Binding-site contacts:
Ligand atom O1 contacts residue THR12 of chain 3.A at 3.1 Å.
Ligand atom O2 contacts residue FE1 of chain 3.Q at 2.0 Å.
Ligand atom O2 contacts residue HIS160 of chain 3.E at 2.6 Å (h-bond).
Ligand atom O3 contacts residue FE1 of chain 3.Q at 2.9 Å.
Ligand atom C1 contacts residue ILE191 of chain 3.E at 3.9 Å (hydrophobic).
Ligand atom C2 contacts residue HIS162 of chain 3.E at 3.9 Å.
Ligand atom O2 contacts residue TYR147 of chain 3.E at 2.4 Å (h-bond).
Ligand atom C6 contacts residue ILE191 of chain 3.E at 3.0 Å (hydrophobic).
Ligand atom C2 contacts residue ARG157 of chain 3.E at 3.3 Å.
Ligand atom O2 contacts residue HIS162 of chain 3.E at 3.5 Å (h-bond).
Ligand atom C1 contacts residue GLY14 of chain 3.A at 3.5 Å.
Ligand atom C3 contacts residue TYR147 of chain 3.E at 2.3 Å (hydrophobic).
Ligand atom C1 contacts residue THR12 of chain 3.A at 3.9 Å.
Ligand atom O2 contacts residue ARG157 of chain 3.E at 2.5 Å (salt-bridge).
Ligand atom C1 contacts residue ARG157 of chain 3.E at 3.6 Å.
Ligand atom C3 contacts residue FE1 of chain 3.Q at 3.4 Å.
Ligand atom O3 contacts residue HIS162 of chain 3.E at 3.1 Å.
Ligand atom O1 contacts residue HIS162 of chain 3.E at 3.6 Å.
Ligand atom C4 contacts residue TYR147 of chain 3.E at 3.5 Å (hydrophobic).
Ligand atom O1 contacts residue ARG157 of chain 3.E at 3.5 Å (salt-bridge).
Ligand atom C5 contacts residue PRO15 of chain 3.A at 3.9 Å (hydrophobic).
Ligand atom C2 contacts residue TYR147 of chain 3.E at 2.4 Å (hydrophobic).
Ligand atom O1 contacts residue ILE191 of chain 3.E at 3.8 Å.
Ligand atom C2 contacts residue HIS160 of chain 3.E at 3.6 Å.
Ligand atom O3 contacts residue PRO15 of chain 3.A at 3.6 Å.
Ligand atom C6 contacts residue PRO15 of chain 3.A at 3.7 Å (hydrophobic).
Ligand atom C5 contacts residue TRP149 of chain 3.E at 3.8 Å (hydrophobic).
Ligand atom O1 contacts residue GLN177 of chain 3.E at 2.8 Å (h-bond).
Ligand atom C4 contacts residue PRO15 of chain 3.A at 3.9 Å (hydrophobic).
Ligand atom C2 contacts residue FE1 of chain 3.Q at 2.4 Å.
Ligand atom O3 contacts residue GLY14 of chain 3.A at 3.6 Å.
Ligand atom O3 contacts residue TYR147 of chain 3.E at 3.6 Å.
Ligand atom O2 contacts residue TYR108 of chain 3.E at 3.9 Å.
Ligand atom C1 contacts residue GLN177 of chain 3.E at 3.9 Å.
Ligand atom O1 contacts residue GLY14 of chain 3.A at 3.7 Å.
Ligand atom C1 contacts residue HIS162 of chain 3.E at 3.9 Å.
Ligand atom F4 contacts residue TYR147 of chain 3.E at 3.8 Å.
Ligand atom C1 contacts residue PRO15 of chain 3.A at 3.8 Å (hydrophobic).
Ligand atom F4 contacts residue TRP149 of chain 3.E at 3.5 Å.
Ligand atom C5 contacts residue ILE191 of chain 3.E at 3.4 Å (hydrophobic).

A small-molecule ligand and the protein it binds are described below.
Small molecule (SMILES): O=c1ccc(F)cc(=O)o1

Sequence of chain 3.A:
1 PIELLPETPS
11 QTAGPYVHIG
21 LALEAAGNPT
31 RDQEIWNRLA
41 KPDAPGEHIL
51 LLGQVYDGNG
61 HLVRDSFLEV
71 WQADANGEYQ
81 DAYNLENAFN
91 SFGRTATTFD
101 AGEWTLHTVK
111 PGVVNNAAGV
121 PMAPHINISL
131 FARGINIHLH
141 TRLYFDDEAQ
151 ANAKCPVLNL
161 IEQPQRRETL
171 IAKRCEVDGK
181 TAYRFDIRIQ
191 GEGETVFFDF

Sequence of chain 3.E:
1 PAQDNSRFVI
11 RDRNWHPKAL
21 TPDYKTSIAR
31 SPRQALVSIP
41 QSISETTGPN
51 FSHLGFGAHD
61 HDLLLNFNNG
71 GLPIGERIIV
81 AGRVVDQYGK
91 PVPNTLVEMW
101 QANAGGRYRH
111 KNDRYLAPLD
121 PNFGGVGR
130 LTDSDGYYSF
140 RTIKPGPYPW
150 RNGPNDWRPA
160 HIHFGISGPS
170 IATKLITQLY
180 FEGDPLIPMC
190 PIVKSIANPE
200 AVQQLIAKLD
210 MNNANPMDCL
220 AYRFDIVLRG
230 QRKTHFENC